Sequence of chain 1.L:
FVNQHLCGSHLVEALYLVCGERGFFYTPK

Sequence of chain 1.C:
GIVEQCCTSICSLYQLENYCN

Sequence of chain 1.J:
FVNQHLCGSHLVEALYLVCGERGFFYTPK

This protein binds this small molecule.
Small molecule (SMILES): Oc1cccc(O)c1

Sequence of chain 1.D:
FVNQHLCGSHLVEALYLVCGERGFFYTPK

Binding-site contacts:
Ligand atom O3 contacts residue HIS5 of chain 1.L at 3.2 Å (h-bond).
Ligand atom O1 contacts residue CYS6 of chain 1.C at 2.6 Å (h-bond).
Ligand atom O1 contacts residue ILE10 of chain 1.C at 3.4 Å.
Ligand atom C6 contacts residue HIS5 of chain 1.L at 4.3 Å.
Ligand atom C5 contacts residue LEU6 of chain 1.L at 4.3 Å (hydrophobic).
Ligand atom C1 contacts residue HIS5 of chain 1.L at 4.2 Å.
Ligand atom C4 contacts residue HIS5 of chain 1.L at 3.6 Å.
Ligand atom O3 contacts residue ALA14 of chain 1.D at 3.6 Å.
Ligand atom O3 contacts residue LEU17 of chain 1.J at 3.5 Å.
Ligand atom C1 contacts residue ILE10 of chain 1.C at 4.5 Å (hydrophobic).
Ligand atom C1 contacts residue CYS6 of chain 1.C at 3.4 Å (hydrophobic).
Ligand atom C4 contacts residue LEU11 of chain 1.D at 4.1 Å (hydrophobic).
Ligand atom C4 contacts residue ALA14 of chain 1.D at 4.4 Å (hydrophobic).
Ligand atom C6 contacts residue CYS7 of chain 1.D at 4.0 Å (hydrophobic).
Ligand atom C3 contacts residue LEU16 of chain 1.C at 4.3 Å (hydrophobic).
Ligand atom C3 contacts residue ALA14 of chain 1.D at 4.3 Å (hydrophobic).
Ligand atom C5 contacts residue LEU11 of chain 1.D at 3.8 Å (hydrophobic).
Ligand atom O3 contacts residue LEU16 of chain 1.C at 3.9 Å.
Ligand atom O1 contacts residue LEU11 of chain 1.D at 4.5 Å.
Ligand atom O1 contacts residue SER9 of chain 1.C at 3.7 Å.
Ligand atom C6 contacts residue LEU11 of chain 1.D at 3.6 Å (hydrophobic).
Ligand atom C5 contacts residue HIS5 of chain 1.L at 4.1 Å.
Ligand atom C3 contacts residue HIS5 of chain 1.L at 3.2 Å.
Ligand atom C5 contacts residue HIS10 of chain 1.D at 4.0 Å.
Ligand atom C6 contacts residue CYS6 of chain 1.C at 3.4 Å (hydrophobic).
Ligand atom C2 contacts residue LEU11 of chain 1.D at 4.4 Å (hydrophobic).
Ligand atom C2 contacts residue ILE10 of chain 1.C at 4.3 Å (hydrophobic).
Ligand atom C2 contacts residue CYS11 of chain 1.C at 3.8 Å (hydrophobic).
Ligand atom C2 contacts residue HIS5 of chain 1.L at 3.7 Å.
Ligand atom C4 contacts residue HIS10 of chain 1.D at 4.0 Å.
Ligand atom C1 contacts residue LEU11 of chain 1.D at 4.0 Å (hydrophobic).
Ligand atom C5 contacts residue CYS7 of chain 1.D at 4.2 Å (hydrophobic).
Ligand atom O1 contacts residue CYS11 of chain 1.C at 2.8 Å (h-bond).
Ligand atom C2 contacts residue LEU16 of chain 1.C at 4.4 Å (hydrophobic).
Ligand atom C1 contacts residue CYS11 of chain 1.C at 3.9 Å (hydrophobic).